Binding-site contacts:
Ligand atom O5 contacts residue ASN65 of chain 1.A at 2.3 Å (h-bond).
Ligand atom C3 contacts residue TRP356 of chain 1.A at 3.9 Å (hydrophobic).
Ligand atom C2 contacts residue ASN65 of chain 1.A at 3.9 Å.
Ligand atom C2 contacts residue PHE385 of chain 1.B at 4.3 Å (hydrophobic).
Ligand atom C5 contacts residue ASN65 of chain 1.A at 3.7 Å.
Ligand atom C1 contacts residue ASN65 of chain 1.A at 1.5 Å.
Ligand atom O7 contacts residue ASN65 of chain 1.A at 3.8 Å.
Ligand atom C4 contacts residue ASN382 of chain 1.B at 4.4 Å.
Ligand atom O6 contacts residue ASN65 of chain 1.A at 3.7 Å.
Ligand atom C7 contacts residue ASN65 of chain 1.A at 3.9 Å.
Ligand atom C3 contacts residue ASN382 of chain 1.B at 4.5 Å.
Ligand atom O5 contacts residue TRP356 of chain 1.A at 3.3 Å.
Ligand atom C7 contacts residue TRP356 of chain 1.A at 4.1 Å (hydrophobic).
Ligand atom C3 contacts residue PHE385 of chain 1.B at 4.1 Å (hydrophobic).
Ligand atom C6 contacts residue ASN65 of chain 1.A at 4.1 Å.
Ligand atom O4 contacts residue TRP356 of chain 1.A at 3.5 Å.
Ligand atom N2 contacts residue ASN65 of chain 1.A at 3.4 Å (h-bond).
Ligand atom C2 contacts residue ASN65 of chain 1.A at 2.6 Å.
Ligand atom O2 contacts residue PHE385 of chain 1.B at 4.5 Å.
Ligand atom C1 contacts residue ASN65 of chain 1.A at 4.4 Å.
Ligand atom C2 contacts residue TRP356 of chain 1.A at 4.3 Å (hydrophobic).
Ligand atom O3 contacts residue ASN382 of chain 1.B at 3.4 Å (h-bond).
Ligand atom O7 contacts residue TRP356 of chain 1.A at 2.9 Å.
Ligand atom C3 contacts residue ASN65 of chain 1.A at 3.9 Å.
Ligand atom O3 contacts residue PHE385 of chain 1.B at 2.9 Å.
Ligand atom C5 contacts residue TRP356 of chain 1.A at 3.4 Å (hydrophobic).
Ligand atom O2 contacts residue ASN65 of chain 1.A at 3.0 Å (h-bond).
Ligand atom O4 contacts residue ASN382 of chain 1.B at 3.9 Å.
Ligand atom O3 contacts residue TRP356 of chain 1.A at 4.4 Å.
Ligand atom O4 contacts residue PHE385 of chain 1.B at 4.0 Å.
Ligand atom C4 contacts residue ASN65 of chain 1.A at 4.3 Å.
Ligand atom C1 contacts residue TRP356 of chain 1.A at 3.5 Å (hydrophobic).
Ligand atom C4 contacts residue TRP356 of chain 1.A at 3.9 Å (hydrophobic).

Sequence of chain 1.A:
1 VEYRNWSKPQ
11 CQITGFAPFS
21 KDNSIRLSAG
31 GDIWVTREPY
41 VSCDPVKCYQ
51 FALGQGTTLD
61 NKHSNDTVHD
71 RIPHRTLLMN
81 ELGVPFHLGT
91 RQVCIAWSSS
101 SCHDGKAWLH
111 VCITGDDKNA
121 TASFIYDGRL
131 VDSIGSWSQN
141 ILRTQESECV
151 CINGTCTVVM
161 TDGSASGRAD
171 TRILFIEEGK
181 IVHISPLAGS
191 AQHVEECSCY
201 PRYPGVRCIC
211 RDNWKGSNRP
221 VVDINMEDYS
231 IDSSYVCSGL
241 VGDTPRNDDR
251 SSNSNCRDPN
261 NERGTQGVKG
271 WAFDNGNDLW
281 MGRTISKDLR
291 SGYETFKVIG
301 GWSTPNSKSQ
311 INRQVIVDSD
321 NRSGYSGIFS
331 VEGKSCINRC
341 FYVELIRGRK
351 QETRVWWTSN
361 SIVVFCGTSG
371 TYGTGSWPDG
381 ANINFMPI

A small-molecule ligand and the protein it binds are described below.
Small molecule (SMILES): CC(=O)N[C@H]1[C@H](O[C@H]2[C@H](O)[C@@H](NC(C)=O)CO[C@@H]2CO[C@H]2O[C@@H](C)[C@@H](O)[C@@H](O)[C@@H]2O)O[C@H](CO)[C@@H](O[C@@H]2O[C@H](CO)[C@@H](O)[C@H](O)[C@@H]2O)[C@@H]1O

Sequence of chain 1.B:
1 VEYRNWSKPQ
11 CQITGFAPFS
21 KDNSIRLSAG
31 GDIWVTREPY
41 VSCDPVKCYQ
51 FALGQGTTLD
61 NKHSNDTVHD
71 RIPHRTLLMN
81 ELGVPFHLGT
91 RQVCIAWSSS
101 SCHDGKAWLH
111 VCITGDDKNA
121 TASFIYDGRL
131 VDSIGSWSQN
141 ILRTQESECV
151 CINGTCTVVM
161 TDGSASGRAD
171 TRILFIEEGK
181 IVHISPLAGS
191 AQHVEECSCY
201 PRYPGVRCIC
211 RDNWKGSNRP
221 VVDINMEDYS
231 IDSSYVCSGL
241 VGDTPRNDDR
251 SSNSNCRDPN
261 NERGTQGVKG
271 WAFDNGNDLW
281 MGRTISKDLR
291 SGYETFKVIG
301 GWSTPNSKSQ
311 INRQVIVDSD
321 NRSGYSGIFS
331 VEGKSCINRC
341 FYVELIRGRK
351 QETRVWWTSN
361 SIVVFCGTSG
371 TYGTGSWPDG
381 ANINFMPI